Sequence of chain 1.A:
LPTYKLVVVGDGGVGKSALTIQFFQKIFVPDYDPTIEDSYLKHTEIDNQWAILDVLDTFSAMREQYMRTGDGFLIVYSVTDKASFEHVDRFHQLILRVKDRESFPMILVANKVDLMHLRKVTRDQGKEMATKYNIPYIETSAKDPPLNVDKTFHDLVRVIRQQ

A protein and the small-molecule ligand that binds it are described below.
Small molecule (SMILES): Nc1nc2c(ncn2[C@@H]2O[C@H](CO[P](=O)(O)O[P](=O)(O)NP(=O)(O)O)[C@@H](O)[C@H]2O)c(=O)[nH]1

Binding-site contacts:
Ligand atom C2 contacts residue ASP129 of chain 1.A at 3.5 Å.
Ligand atom O3G contacts residue GLY22 of chain 1.A at 3.3 Å.
Ligand atom O3' contacts residue ASP41 of chain 1.A at 3.1 Å (salt-bridge).
Ligand atom N2 contacts residue LEU130 of chain 1.A at 3.6 Å.
Ligand atom O2' contacts residue ASP41 of chain 1.A at 3.6 Å (salt-bridge).
Ligand atom PG contacts residue MG1 of chain 1.B at 3.3 Å.
Ligand atom O6 contacts residue ASP129 of chain 1.A at 3.4 Å (salt-bridge).
Ligand atom O6 contacts residue ALA157 of chain 1.A at 2.9 Å (h-bond).
Ligand atom N3B contacts residue MG1 of chain 1.B at 3.5 Å.
Ligand atom O3A contacts residue GLY25 of chain 1.A at 3.2 Å (h-bond).
Ligand atom O3G contacts residue LYS26 of chain 1.A at 2.6 Å (salt-bridge).
Ligand atom O1B contacts residue GLY25 of chain 1.A at 3.2 Å (h-bond).
Ligand atom O2A contacts residue GLY25 of chain 1.A at 3.3 Å.
Ligand atom O1B contacts residue LYS26 of chain 1.A at 2.8 Å (salt-bridge).
Ligand atom N1 contacts residue ASP129 of chain 1.A at 2.6 Å (salt-bridge).
Ligand atom O1B contacts residue GLY23 of chain 1.A at 3.5 Å (h-bond).
Ligand atom O2B contacts residue SER27 of chain 1.A at 2.9 Å (h-bond).
Ligand atom O3A contacts residue GLY23 of chain 1.A at 3.6 Å.
Ligand atom O6 contacts residue SER156 of chain 1.A at 3.4 Å.
Ligand atom N2 contacts residue ASP129 of chain 1.A at 2.7 Å (salt-bridge).
Ligand atom N7 contacts residue ASN126 of chain 1.A at 3.1 Å (h-bond).
Ligand atom O2' contacts residue PRO40 of chain 1.A at 3.7 Å.
Ligand atom O2' contacts residue PHE38 of chain 1.A at 3.2 Å.
Ligand atom O4' contacts residue LYS127 of chain 1.A at 3.3 Å (salt-bridge).
Ligand atom O6 contacts residue ASN126 of chain 1.A at 3.4 Å (h-bond).
Ligand atom PB contacts residue LYS26 of chain 1.A at 3.7 Å.
Ligand atom O1B contacts residue VAL24 of chain 1.A at 3.4 Å (h-bond).
Ligand atom C6 contacts residue LYS127 of chain 1.A at 3.6 Å.
Ligand atom C5 contacts residue LYS127 of chain 1.A at 3.6 Å.
Ligand atom C5' contacts residue GLY23 of chain 1.A at 3.6 Å.
Ligand atom O2G contacts residue MG1 of chain 1.B at 2.0 Å.
Ligand atom C6 contacts residue ASP129 of chain 1.A at 3.4 Å.
Ligand atom O2A contacts residue ALA28 of chain 1.A at 2.9 Å (h-bond).
Ligand atom PB contacts residue GLY23 of chain 1.A at 3.7 Å.
Ligand atom PB contacts residue MG1 of chain 1.B at 3.3 Å.
Ligand atom O2B contacts residue MG1 of chain 1.B at 2.1 Å.
Ligand atom N3B contacts residue GLY23 of chain 1.A at 3.0 Å (h-bond).
Ligand atom O6 contacts residue LYS127 of chain 1.A at 3.5 Å.
Ligand atom O2A contacts residue SER27 of chain 1.A at 3.5 Å (h-bond).
Ligand atom C8 contacts residue ALA28 of chain 1.A at 3.5 Å (hydrophobic).